Binding-site contacts:
Ligand atom C2 contacts residue ATP1 of chain 2.V at 3.8 Å.
Ligand atom O3 contacts residue ASP265 of chain 2.D at 3.9 Å.
Ligand atom O2 contacts residue ATP1 of chain 2.V at 3.3 Å (h-bond).
Ligand atom O2 contacts residue THR297 of chain 2.D at 4.4 Å.
Ligand atom C2 contacts residue MG1 of chain 2.S at 3.3 Å.
Ligand atom C2 contacts residue LYS239 of chain 2.D at 3.2 Å.
Ligand atom C1 contacts residue ATP1 of chain 2.V at 4.5 Å.
Ligand atom C1 contacts residue ALA262 of chain 2.D at 3.4 Å (hydrophobic).
Ligand atom O4 contacts residue GLU241 of chain 2.D at 2.7 Å (salt-bridge).
Ligand atom O2 contacts residue ARG50 of chain 2.D at 3.8 Å.
Ligand atom C1 contacts residue GLU241 of chain 2.D at 3.3 Å.
Ligand atom C1 contacts residue THR297 of chain 2.D at 3.9 Å.
Ligand atom C1 contacts residue MG1 of chain 2.S at 4.0 Å.
Ligand atom O1 contacts residue GLU241 of chain 2.D at 2.8 Å (salt-bridge).
Ligand atom O2 contacts residue LYS239 of chain 2.D at 2.9 Å (salt-bridge).
Ligand atom C1 contacts residue ASP265 of chain 2.D at 3.4 Å.
Ligand atom O1 contacts residue GLY264 of chain 2.D at 3.6 Å.
Ligand atom O4 contacts residue ATP1 of chain 2.V at 4.2 Å.
Ligand atom C1 contacts residue GLY264 of chain 2.D at 3.9 Å.
Ligand atom O2 contacts residue MG1 of chain 2.S at 4.3 Å.
Ligand atom O4 contacts residue ASP265 of chain 2.D at 3.1 Å (salt-bridge).
Ligand atom O4 contacts residue LYS239 of chain 2.D at 2.8 Å (salt-bridge).
Ligand atom O2 contacts residue GLU241 of chain 2.D at 4.4 Å.
Ligand atom O3 contacts residue THR297 of chain 2.D at 2.7 Å (h-bond).
Ligand atom O4 contacts residue ALA262 of chain 2.D at 4.2 Å.
Ligand atom C2 contacts residue ASP265 of chain 2.D at 3.7 Å.
Ligand atom O3 contacts residue ALA262 of chain 2.D at 3.5 Å.
Ligand atom O4 contacts residue MG1 of chain 2.S at 2.2 Å.
Ligand atom C2 contacts residue GLU241 of chain 2.D at 3.3 Å.
Ligand atom C2 contacts residue ALA262 of chain 2.D at 3.6 Å (hydrophobic).
Ligand atom O1 contacts residue MG1 of chain 2.S at 3.6 Å.
Ligand atom O3 contacts residue ARG263 of chain 2.D at 3.8 Å.
Ligand atom O1 contacts residue ALA262 of chain 2.D at 3.9 Å.
Ligand atom O3 contacts residue GLU241 of chain 2.D at 4.4 Å.
Ligand atom O3 contacts residue GLY264 of chain 2.D at 3.2 Å (h-bond).
Ligand atom O2 contacts residue ALA262 of chain 2.D at 3.8 Å.
Ligand atom O1 contacts residue ASP265 of chain 2.D at 2.5 Å (salt-bridge).

Sequence of chain 2.D:
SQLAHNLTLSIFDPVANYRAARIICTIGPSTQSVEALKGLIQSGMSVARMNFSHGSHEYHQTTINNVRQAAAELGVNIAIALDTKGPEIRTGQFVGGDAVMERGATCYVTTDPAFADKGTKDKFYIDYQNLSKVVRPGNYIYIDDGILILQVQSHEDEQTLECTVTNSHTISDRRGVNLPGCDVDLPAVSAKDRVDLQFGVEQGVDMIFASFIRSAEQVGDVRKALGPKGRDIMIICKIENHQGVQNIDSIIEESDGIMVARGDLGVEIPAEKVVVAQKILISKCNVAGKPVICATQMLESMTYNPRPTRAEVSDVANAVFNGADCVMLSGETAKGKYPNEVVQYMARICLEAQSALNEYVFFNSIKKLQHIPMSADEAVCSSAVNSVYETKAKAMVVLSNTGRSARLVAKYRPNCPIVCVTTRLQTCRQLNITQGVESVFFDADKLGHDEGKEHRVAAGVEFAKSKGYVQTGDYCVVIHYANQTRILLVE

This small molecule binds to this protein.
Small molecule (SMILES): O=C([O-])C(=O)[O-]